Sequence of chain 2.B:
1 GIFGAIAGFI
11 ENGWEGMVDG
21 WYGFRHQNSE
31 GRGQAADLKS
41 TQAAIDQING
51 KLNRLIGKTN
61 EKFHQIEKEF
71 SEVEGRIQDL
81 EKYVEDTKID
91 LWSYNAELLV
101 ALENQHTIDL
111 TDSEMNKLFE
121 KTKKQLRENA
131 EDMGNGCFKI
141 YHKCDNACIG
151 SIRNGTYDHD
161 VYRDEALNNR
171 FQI

The protein below binds the small molecule below.
Small molecule (SMILES): CC(=O)N[C@H]1[C@H](O[C@H]2[C@H](O)[C@@H](NC(C)=O)CO[C@@H]2CO)O[C@H](CO)[C@@H](O[C@@H]2O[C@H](CO)[C@@H](O)[C@H](O)[C@@H]2O)[C@@H]1O

Binding-site contacts:
Ligand atom C6 contacts residue LEU52 of chain 2.B at 3.9 Å (hydrophobic).
Ligand atom O6 contacts residue LEU52 of chain 2.B at 3.4 Å.
Ligand atom N2 contacts residue ASN30 of chain 2.A at 2.9 Å (h-bond).
Ligand atom C1 contacts residue THR310 of chain 2.A at 3.8 Å.
Ligand atom O7 contacts residue THR32 of chain 2.A at 4.1 Å.
Ligand atom C7 contacts residue THR32 of chain 2.A at 4.3 Å.
Ligand atom C3 contacts residue ASN30 of chain 2.A at 3.8 Å.
Ligand atom C7 contacts residue ASN30 of chain 2.A at 3.4 Å.
Ligand atom O5 contacts residue ASN30 of chain 2.A at 2.3 Å (h-bond).
Ligand atom C6 contacts residue THR310 of chain 2.A at 4.1 Å.
Ligand atom O5 contacts residue THR310 of chain 2.A at 3.2 Å (h-bond).
Ligand atom C8 contacts residue ASN30 of chain 2.A at 4.5 Å.
Ligand atom C4 contacts residue ASN30 of chain 2.A at 4.3 Å.
Ligand atom C5 contacts residue ASN30 of chain 2.A at 3.7 Å.
Ligand atom C8 contacts residue THR32 of chain 2.A at 3.7 Å.
Ligand atom C1 contacts residue ASN30 of chain 2.A at 1.5 Å.
Ligand atom C5 contacts residue THR310 of chain 2.A at 4.3 Å.
Ligand atom C2 contacts residue ASN30 of chain 2.A at 2.5 Å.
Ligand atom O7 contacts residue ASN30 of chain 2.A at 3.6 Å (h-bond).
Ligand atom O6 contacts residue THR310 of chain 2.A at 4.2 Å.

Sequence of chain 2.A:
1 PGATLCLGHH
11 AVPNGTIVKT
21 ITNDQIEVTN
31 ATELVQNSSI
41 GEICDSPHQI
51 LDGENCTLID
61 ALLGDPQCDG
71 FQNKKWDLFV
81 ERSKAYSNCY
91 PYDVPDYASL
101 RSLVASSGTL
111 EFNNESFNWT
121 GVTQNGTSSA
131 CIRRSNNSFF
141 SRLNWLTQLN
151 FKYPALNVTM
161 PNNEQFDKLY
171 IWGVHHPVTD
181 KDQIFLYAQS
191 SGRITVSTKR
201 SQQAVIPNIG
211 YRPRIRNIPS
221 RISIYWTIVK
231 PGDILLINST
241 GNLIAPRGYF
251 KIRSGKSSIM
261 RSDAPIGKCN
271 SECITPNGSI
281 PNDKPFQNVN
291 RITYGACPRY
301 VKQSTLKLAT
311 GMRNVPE